This protein binds this small molecule.
Small molecule (SMILES): Cc1ccc(-c2ccc3c(ccc4sc5c(c43)NC[C@@H](C)NC5=O)n2)cn1

Sequence of chain 1.A:
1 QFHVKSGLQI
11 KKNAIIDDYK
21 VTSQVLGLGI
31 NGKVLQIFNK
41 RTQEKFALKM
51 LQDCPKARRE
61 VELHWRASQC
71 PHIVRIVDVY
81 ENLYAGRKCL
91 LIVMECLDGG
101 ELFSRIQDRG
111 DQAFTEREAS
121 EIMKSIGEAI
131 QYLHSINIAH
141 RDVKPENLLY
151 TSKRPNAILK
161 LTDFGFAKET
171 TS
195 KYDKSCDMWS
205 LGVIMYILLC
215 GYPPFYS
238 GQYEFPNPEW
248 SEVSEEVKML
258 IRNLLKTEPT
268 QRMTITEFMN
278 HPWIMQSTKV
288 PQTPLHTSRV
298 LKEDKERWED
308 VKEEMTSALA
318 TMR

Binding-site contacts:
Ligand atom C1 contacts residue LEU149 of chain 1.A at 3.9 Å (hydrophobic).
Ligand atom C13 contacts residue LEU97 of chain 1.A at 3.6 Å (hydrophobic).
Ligand atom S7 contacts residue THR162 of chain 1.A at 3.3 Å (h-bond).
Ligand atom N12 contacts residue CYS96 of chain 1.A at 3.7 Å.
Ligand atom C5 contacts residue VAL34 of chain 1.A at 3.8 Å (hydrophobic).
Ligand atom C21 contacts residue LEU26 of chain 1.A at 3.6 Å (hydrophobic).
Ligand atom C25 contacts residue THR162 of chain 1.A at 3.7 Å.
Ligand atom C1 contacts residue THR162 of chain 1.A at 3.9 Å.
Ligand atom C10 contacts residue GLU95 of chain 1.A at 3.7 Å.
Ligand atom C18 contacts residue LEU97 of chain 1.A at 3.4 Å (hydrophobic).
Ligand atom C20 contacts residue ASP98 of chain 1.A at 3.9 Å.
Ligand atom C11 contacts residue LEU97 of chain 1.A at 3.9 Å (hydrophobic).
Ligand atom C1 contacts residue GLU146 of chain 1.A at 3.9 Å.
Ligand atom C20 contacts residue LEU26 of chain 1.A at 3.7 Å (hydrophobic).
Ligand atom C18 contacts residue LEU26 of chain 1.A at 3.7 Å (hydrophobic).
Ligand atom C21 contacts residue ASP98 of chain 1.A at 3.2 Å.
Ligand atom S7 contacts residue MET94 of chain 1.A at 3.8 Å.
Ligand atom C20 contacts residue CYS96 of chain 1.A at 3.9 Å (hydrophobic).
Ligand atom C22 contacts residue ASP98 of chain 1.A at 3.2 Å.
Ligand atom N4 contacts residue GLY27 of chain 1.A at 3.7 Å.
Ligand atom C3 contacts residue GLY29 of chain 1.A at 3.8 Å.
Ligand atom O26 contacts residue LYS49 of chain 1.A at 3.8 Å.
Ligand atom C19 contacts residue LEU26 of chain 1.A at 3.6 Å (hydrophobic).
Ligand atom C10 contacts residue ALA47 of chain 1.A at 3.6 Å (hydrophobic).
Ligand atom O26 contacts residue ASP163 of chain 1.A at 3.2 Å.
Ligand atom C1 contacts residue ASN147 of chain 1.A at 3.0 Å.
Ligand atom C3 contacts residue GLY27 of chain 1.A at 3.8 Å.
Ligand atom N12 contacts residue LEU97 of chain 1.A at 3.0 Å (h-bond).
Ligand atom N23 contacts residue ASP98 of chain 1.A at 3.4 Å.
Ligand atom N27 contacts residue ASP163 of chain 1.A at 3.5 Å.
Ligand atom N23 contacts residue LEU26 of chain 1.A at 3.6 Å.
Ligand atom C19 contacts residue LEU97 of chain 1.A at 3.4 Å (hydrophobic).
Ligand atom C24 contacts residue LEU26 of chain 1.A at 3.6 Å (hydrophobic).
Ligand atom C19 contacts residue CYS96 of chain 1.A at 3.3 Å (hydrophobic).
Ligand atom C25 contacts residue ASP163 of chain 1.A at 3.6 Å.
Ligand atom C24 contacts residue LEU97 of chain 1.A at 3.5 Å (hydrophobic).
Ligand atom C2 contacts residue ASN147 of chain 1.A at 3.6 Å.
Ligand atom N4 contacts residue VAL34 of chain 1.A at 3.6 Å.
Ligand atom C6 contacts residue THR162 of chain 1.A at 3.6 Å.
Ligand atom N27 contacts residue ASN147 of chain 1.A at 3.4 Å (h-bond).